The protein below binds the small molecule below.
Small molecule (SMILES): CC(=O)N[C@H]1[C@H](O[C@H]2[C@H](O)[C@@H](NC(C)=O)CO[C@@H]2CO)O[C@H](CO)[C@@H](O)[C@@H]1O

Binding-site contacts:
Ligand atom C3 contacts residue ASN65 of chain 1.A at 4.1 Å.
Ligand atom C5 contacts residue ASN65 of chain 1.A at 3.7 Å.
Ligand atom O5 contacts residue ASN65 of chain 1.A at 2.5 Å (h-bond).
Ligand atom C2 contacts residue ASN65 of chain 1.A at 2.9 Å.
Ligand atom C7 contacts residue ASN65 of chain 1.A at 3.6 Å.
Ligand atom O7 contacts residue ASN65 of chain 1.A at 3.7 Å.
Ligand atom C1 contacts residue ASN65 of chain 1.A at 1.7 Å.
Ligand atom N2 contacts residue ASN65 of chain 1.A at 3.3 Å (h-bond).
Ligand atom C4 contacts residue ASN65 of chain 1.A at 4.5 Å.
Ligand atom C1 contacts residue SER67 of chain 1.A at 4.2 Å.

Sequence of chain 1.A:
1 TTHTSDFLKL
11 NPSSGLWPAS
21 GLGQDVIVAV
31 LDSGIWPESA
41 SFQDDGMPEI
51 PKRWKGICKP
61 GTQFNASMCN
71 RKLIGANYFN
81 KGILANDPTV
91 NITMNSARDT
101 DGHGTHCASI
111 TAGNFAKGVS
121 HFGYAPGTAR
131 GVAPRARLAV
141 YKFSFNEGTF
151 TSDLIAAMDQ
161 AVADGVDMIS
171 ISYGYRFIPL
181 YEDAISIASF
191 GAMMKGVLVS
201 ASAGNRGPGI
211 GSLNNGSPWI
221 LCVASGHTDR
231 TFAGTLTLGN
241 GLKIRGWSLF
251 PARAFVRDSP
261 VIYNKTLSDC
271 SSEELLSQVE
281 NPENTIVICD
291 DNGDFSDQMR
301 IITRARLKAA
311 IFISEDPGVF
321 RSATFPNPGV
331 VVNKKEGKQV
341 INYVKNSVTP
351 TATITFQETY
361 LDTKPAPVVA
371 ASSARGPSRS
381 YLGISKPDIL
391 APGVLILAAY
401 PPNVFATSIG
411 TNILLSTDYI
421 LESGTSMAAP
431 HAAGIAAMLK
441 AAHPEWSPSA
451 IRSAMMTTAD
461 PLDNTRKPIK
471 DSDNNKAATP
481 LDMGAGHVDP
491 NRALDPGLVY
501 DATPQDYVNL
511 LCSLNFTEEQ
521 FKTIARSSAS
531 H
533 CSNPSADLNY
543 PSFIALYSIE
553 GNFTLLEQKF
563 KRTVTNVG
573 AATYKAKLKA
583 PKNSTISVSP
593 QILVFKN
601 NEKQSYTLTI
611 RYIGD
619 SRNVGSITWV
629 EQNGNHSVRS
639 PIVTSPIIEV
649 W